Sequence of chain 2.A:
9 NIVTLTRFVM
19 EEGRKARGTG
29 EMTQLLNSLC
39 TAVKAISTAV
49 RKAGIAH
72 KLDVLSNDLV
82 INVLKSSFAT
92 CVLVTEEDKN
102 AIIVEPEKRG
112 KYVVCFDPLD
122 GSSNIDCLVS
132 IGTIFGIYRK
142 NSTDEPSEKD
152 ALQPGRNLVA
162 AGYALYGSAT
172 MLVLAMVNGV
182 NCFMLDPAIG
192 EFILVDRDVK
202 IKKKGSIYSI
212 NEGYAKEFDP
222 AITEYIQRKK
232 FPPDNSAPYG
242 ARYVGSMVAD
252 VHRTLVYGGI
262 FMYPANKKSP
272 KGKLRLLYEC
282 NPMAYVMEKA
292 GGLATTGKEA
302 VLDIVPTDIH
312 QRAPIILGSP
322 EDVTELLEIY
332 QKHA

The protein below binds the small molecule below.
Small molecule (SMILES): O=C(O)CCc1c(C(=O)O)[nH]c2cc(Cl)cc(Cl)c12

Binding-site contacts:
Ligand atom C3 contacts residue GLY21 of chain 2.A at 3.8 Å.
Ligand atom C8 contacts residue VAL17 of chain 2.A at 3.3 Å (hydrophobic).
Ligand atom C2 contacts residue MET30 of chain 2.A at 3.5 Å (hydrophobic).
Ligand atom CL17 contacts residue LEU34 of chain 2.A at 3.7 Å.
Ligand atom C11 contacts residue GLY28 of chain 2.A at 3.7 Å.
Ligand atom N7 contacts residue MET30 of chain 2.A at 3.3 Å.
Ligand atom C5 contacts residue GLY21 of chain 2.A at 3.5 Å.
Ligand atom C3 contacts residue THR31 of chain 2.A at 4.0 Å.
Ligand atom C11 contacts residue MET30 of chain 2.A at 3.5 Å (hydrophobic).
Ligand atom N7 contacts residue VAL17 of chain 2.A at 3.9 Å.
Ligand atom O15 contacts residue MET30 of chain 2.A at 3.6 Å (h-bond).
Ligand atom O14 contacts residue GLY26 of chain 2.A at 2.9 Å.
Ligand atom C8 contacts residue MET30 of chain 2.A at 3.8 Å (hydrophobic).
Ligand atom C8 contacts residue LEU34 of chain 2.A at 3.8 Å (hydrophobic).
Ligand atom C16 contacts residue TYR113 of chain 2.A at 3.9 Å (hydrophobic).
Ligand atom C3 contacts residue MET30 of chain 2.A at 3.3 Å (hydrophobic).
Ligand atom O15 contacts residue THR31 of chain 2.A at 3.2 Å (h-bond).
Ligand atom C3 contacts residue VAL17 of chain 2.A at 3.7 Å (hydrophobic).
Ligand atom C2 contacts residue GLY21 of chain 2.A at 4.0 Å.
Ligand atom CL17 contacts residue PHE16 of chain 2.A at 3.9 Å.
Ligand atom C1 contacts residue MET30 of chain 2.A at 3.4 Å (hydrophobic).
Ligand atom CL17 contacts residue LEU175 of chain 2.A at 3.8 Å.
Ligand atom N7 contacts residue THR31 of chain 2.A at 3.0 Å (h-bond).
Ligand atom O14 contacts residue GLY28 of chain 2.A at 3.4 Å (h-bond).
Ligand atom C13 contacts residue GLU20 of chain 2.A at 3.6 Å.
Ligand atom C8 contacts residue GLU20 of chain 2.A at 4.0 Å.
Ligand atom O18 contacts residue GLY26 of chain 2.A at 3.7 Å.
Ligand atom O15 contacts residue GLY28 of chain 2.A at 3.0 Å.
Ligand atom C12 contacts residue GLY26 of chain 2.A at 3.4 Å.
Ligand atom C13 contacts residue LEU34 of chain 2.A at 3.9 Å (hydrophobic).
Ligand atom C16 contacts residue GLY26 of chain 2.A at 3.6 Å.
Ligand atom O14 contacts residue THR27 of chain 2.A at 3.3 Å (h-bond).
Ligand atom C11 contacts residue GLY26 of chain 2.A at 3.9 Å.
Ligand atom N7 contacts residue GLY21 of chain 2.A at 3.4 Å.
Ligand atom CL17 contacts residue GLU20 of chain 2.A at 3.8 Å.
Ligand atom CL17 contacts residue VAL17 of chain 2.A at 3.7 Å.
Ligand atom C5 contacts residue MET30 of chain 2.A at 3.2 Å (hydrophobic).
Ligand atom O18 contacts residue TYR113 of chain 2.A at 3.5 Å (h-bond).
Ligand atom C11 contacts residue GLY21 of chain 2.A at 4.0 Å.
Ligand atom O15 contacts residue GLU29 of chain 2.A at 3.8 Å.